Binding-site contacts:
Ligand atom C2 contacts residue ASN147 of chain 1.B at 2.5 Å.
Ligand atom O5 contacts residue PHE166 of chain 1.B at 4.0 Å.
Ligand atom N2 contacts residue ASN148 of chain 1.B at 3.6 Å.
Ligand atom C1 contacts residue PHE166 of chain 1.B at 4.0 Å (hydrophobic).
Ligand atom C1 contacts residue GLY164 of chain 1.B at 4.3 Å.
Ligand atom C8 contacts residue ASN147 of chain 1.B at 3.2 Å.
Ligand atom O5 contacts residue GLY164 of chain 1.B at 4.5 Å.
Ligand atom C5 contacts residue ASN147 of chain 1.B at 3.6 Å.
Ligand atom C7 contacts residue ASN148 of chain 1.B at 3.5 Å.
Ligand atom C4 contacts residue ASN147 of chain 1.B at 4.2 Å.
Ligand atom O7 contacts residue ASN147 of chain 1.B at 3.0 Å (h-bond).
Ligand atom N2 contacts residue ASN147 of chain 1.B at 2.9 Å (h-bond).
Ligand atom C3 contacts residue ASN147 of chain 1.B at 3.8 Å.
Ligand atom C7 contacts residue ASN147 of chain 1.B at 3.2 Å.
Ligand atom C8 contacts residue GLY164 of chain 1.B at 4.1 Å.
Ligand atom O7 contacts residue ASN148 of chain 1.B at 2.6 Å (h-bond).
Ligand atom C1 contacts residue ASN147 of chain 1.B at 1.4 Å.
Ligand atom O5 contacts residue ASN147 of chain 1.B at 2.4 Å (h-bond).

Sequence of chain 1.B:
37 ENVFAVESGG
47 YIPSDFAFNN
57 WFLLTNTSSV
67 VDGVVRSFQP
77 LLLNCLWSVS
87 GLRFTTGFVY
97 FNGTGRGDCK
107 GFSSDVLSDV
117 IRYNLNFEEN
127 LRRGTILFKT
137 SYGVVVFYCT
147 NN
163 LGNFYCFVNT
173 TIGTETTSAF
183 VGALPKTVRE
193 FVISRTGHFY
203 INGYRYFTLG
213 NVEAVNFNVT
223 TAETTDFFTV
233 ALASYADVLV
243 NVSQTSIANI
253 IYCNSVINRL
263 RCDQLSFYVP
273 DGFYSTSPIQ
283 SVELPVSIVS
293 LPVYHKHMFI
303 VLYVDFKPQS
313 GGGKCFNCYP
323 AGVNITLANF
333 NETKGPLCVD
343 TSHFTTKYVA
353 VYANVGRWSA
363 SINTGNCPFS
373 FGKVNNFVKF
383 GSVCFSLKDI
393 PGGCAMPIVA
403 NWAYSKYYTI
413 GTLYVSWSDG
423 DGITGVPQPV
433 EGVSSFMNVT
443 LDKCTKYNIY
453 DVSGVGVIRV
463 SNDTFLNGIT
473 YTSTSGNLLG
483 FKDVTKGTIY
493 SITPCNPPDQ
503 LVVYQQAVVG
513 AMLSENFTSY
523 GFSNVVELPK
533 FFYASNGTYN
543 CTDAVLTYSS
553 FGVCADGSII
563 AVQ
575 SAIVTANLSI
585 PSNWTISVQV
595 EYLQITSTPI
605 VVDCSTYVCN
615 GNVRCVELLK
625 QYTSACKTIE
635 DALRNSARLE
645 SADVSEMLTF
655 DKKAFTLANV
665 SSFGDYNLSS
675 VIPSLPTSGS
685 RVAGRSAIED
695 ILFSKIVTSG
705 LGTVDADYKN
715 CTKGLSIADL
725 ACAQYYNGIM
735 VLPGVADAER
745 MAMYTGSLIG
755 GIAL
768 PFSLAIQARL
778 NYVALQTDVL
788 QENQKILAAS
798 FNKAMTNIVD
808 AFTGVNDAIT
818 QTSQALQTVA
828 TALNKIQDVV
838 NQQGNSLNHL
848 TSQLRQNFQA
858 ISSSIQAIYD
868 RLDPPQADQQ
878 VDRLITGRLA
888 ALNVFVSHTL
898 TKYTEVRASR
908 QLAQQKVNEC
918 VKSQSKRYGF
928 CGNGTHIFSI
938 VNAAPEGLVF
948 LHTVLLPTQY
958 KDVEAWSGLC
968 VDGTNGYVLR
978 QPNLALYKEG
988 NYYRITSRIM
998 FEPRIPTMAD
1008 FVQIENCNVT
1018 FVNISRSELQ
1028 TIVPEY

A small-molecule ligand and the protein it binds are described below.
Small molecule (SMILES): CC(=O)N[C@@H]1[C@@H](O)[C@H](O)[C@@H](CO)O[C@H]1O